Binding-site contacts:
Ligand atom CA1 contacts residue TRP214 of chain 1.B at 3.7 Å (hydrophobic).
Ligand atom O2 contacts residue GLY192 of chain 1.B at 3.0 Å (h-bond).
Ligand atom OE1 contacts residue GLN191 of chain 1.B at 3.2 Å (h-bond).
Ligand atom N contacts residue GLU216 of chain 1.B at 3.3 Å (salt-bridge).
Ligand atom N2 contacts residue SER194 of chain 1.B at 3.1 Å (h-bond).
Ligand atom N2 contacts residue SER213 of chain 1.B at 2.8 Å (h-bond).
Ligand atom CB1 contacts residue SER194 of chain 1.B at 2.7 Å.
Ligand atom CG1 contacts residue TRP214 of chain 1.B at 3.7 Å (hydrophobic).
Ligand atom CB1 contacts residue CYS190 of chain 1.B at 3.4 Å (hydrophobic).
Ligand atom CA contacts residue GLY215 of chain 1.B at 3.6 Å.
Ligand atom C3 contacts residue HIS44 of chain 1.B at 1.5 Å.
Ligand atom NH1 contacts residue GLY215 of chain 1.B at 3.3 Å.
Ligand atom NH2 contacts residue ASP188 of chain 1.B at 3.1 Å (salt-bridge).
Ligand atom N2 contacts residue HIS44 of chain 1.B at 3.0 Å (h-bond).
Ligand atom CA1 contacts residue SER213 of chain 1.B at 3.6 Å.
Ligand atom NE contacts residue SER189 of chain 1.B at 3.6 Å (h-bond).
Ligand atom O2 contacts residue GLN191 of chain 1.B at 3.8 Å.
Ligand atom N contacts residue GLN87 of chain 1.B at 3.5 Å (h-bond).
Ligand atom N contacts residue GLY215 of chain 1.B at 2.9 Å (h-bond).
Ligand atom C1 contacts residue HIS44 of chain 1.B at 3.7 Å.
Ligand atom O contacts residue GLY215 of chain 1.B at 2.9 Å (h-bond).
Ligand atom CZ contacts residue SER189 of chain 1.B at 3.5 Å.
Ligand atom CA2 contacts residue HIS44 of chain 1.B at 3.4 Å.
Ligand atom C1 contacts residue GLN191 of chain 1.B at 3.9 Å.
Ligand atom O2 contacts residue HIS44 of chain 1.B at 3.9 Å.
Ligand atom CG1 contacts residue SER213 of chain 1.B at 3.7 Å.
Ligand atom NH1 contacts residue GLY217 of chain 1.B at 3.0 Å (h-bond).
Ligand atom O contacts residue TRP214 of chain 1.B at 3.5 Å.
Ligand atom C contacts residue GLY215 of chain 1.B at 3.6 Å.
Ligand atom C2 contacts residue SER194 of chain 1.B at 1.4 Å.
Ligand atom NH2 contacts residue SER189 of chain 1.B at 3.1 Å (h-bond).
Ligand atom NH2 contacts residue GLY225 of chain 1.B at 3.3 Å.
Ligand atom O1 contacts residue GLN191 of chain 1.B at 2.8 Å (h-bond).
Ligand atom C1 contacts residue SER213 of chain 1.B at 3.6 Å.
Ligand atom C3 contacts residue SER194 of chain 1.B at 2.5 Å.
Ligand atom C2 contacts residue HIS44 of chain 1.B at 2.6 Å.
Ligand atom CA contacts residue GLN87 of chain 1.B at 3.8 Å.
Ligand atom CA2 contacts residue SER213 of chain 1.B at 3.8 Å.
Ligand atom O2 contacts residue SER194 of chain 1.B at 2.2 Å (h-bond).
Ligand atom CA2 contacts residue SER194 of chain 1.B at 2.3 Å.

Sequence of chain 1.B:
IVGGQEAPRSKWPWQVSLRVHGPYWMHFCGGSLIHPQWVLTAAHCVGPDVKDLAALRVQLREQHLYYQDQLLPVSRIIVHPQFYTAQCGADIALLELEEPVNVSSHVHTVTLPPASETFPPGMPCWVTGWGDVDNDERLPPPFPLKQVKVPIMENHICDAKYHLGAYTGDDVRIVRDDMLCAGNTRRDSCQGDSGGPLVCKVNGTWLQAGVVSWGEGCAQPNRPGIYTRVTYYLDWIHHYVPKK

This protein binds this small molecule.
Small molecule (SMILES): NC(=[NH2+])NCCC[C@H](NC(=O)CNC(=O)[C@@H](N)CCC(=O)O)[C@H](O)CCl